This protein binds this small molecule.
Small molecule (SMILES): CCS(=O)(=O)Nc1ccc(Oc2ccc(F)cc2F)c(-c2cn(C)c(=O)c3cc(-c4cnc(C5CCC5)[nH]4)oc23)c1

Sequence of chain 1.A:
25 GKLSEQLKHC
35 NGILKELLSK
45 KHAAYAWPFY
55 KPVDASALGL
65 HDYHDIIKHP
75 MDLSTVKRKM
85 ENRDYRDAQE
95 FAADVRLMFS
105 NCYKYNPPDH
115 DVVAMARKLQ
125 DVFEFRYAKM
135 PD

Binding-site contacts:
Ligand atom OBD contacts residue CYS106 of chain 1.A at 3.6 Å.
Ligand atom CAP contacts residue LEU62 of chain 1.A at 3.6 Å (hydrophobic).
Ligand atom OAY contacts residue LEU62 of chain 1.A at 3.5 Å.
Ligand atom NAO contacts residue ASN110 of chain 1.A at 3.0 Å (h-bond).
Ligand atom CAR contacts residue TRP51 of chain 1.A at 3.4 Å (hydrophobic).
Ligand atom FBO contacts residue LEU62 of chain 1.A at 3.5 Å.
Ligand atom CBA contacts residue PRO52 of chain 1.A at 3.5 Å (hydrophobic).
Ligand atom CBH contacts residue HIS114 of chain 1.A at 3.7 Å.
Ligand atom NAO contacts residue LEU64 of chain 1.A at 3.6 Å.
Ligand atom OAY contacts residue VAL57 of chain 1.A at 3.5 Å.
Ligand atom NAM contacts residue HIS114 of chain 1.A at 3.4 Å (h-bond).
Ligand atom CBH contacts residue ASN110 of chain 1.A at 3.6 Å.
Ligand atom CBB contacts residue PRO52 of chain 1.A at 3.6 Å (hydrophobic).
Ligand atom CAL contacts residue HIS114 of chain 1.A at 3.8 Å.
Ligand atom CAL contacts residue LEU64 of chain 1.A at 3.6 Å (hydrophobic).
Ligand atom CAN contacts residue HIS114 of chain 1.A at 3.4 Å.
Ligand atom CBA contacts residue PRO56 of chain 1.A at 3.6 Å (hydrophobic).
Ligand atom CBB contacts residue TRP51 of chain 1.A at 3.7 Å (hydrophobic).
Ligand atom NAD contacts residue VAL57 of chain 1.A at 3.6 Å.
Ligand atom OAY contacts residue PRO56 of chain 1.A at 3.7 Å.
Ligand atom CAS contacts residue TRP51 of chain 1.A at 3.5 Å (hydrophobic).
Ligand atom NAO contacts residue HIS114 of chain 1.A at 3.6 Å.
Ligand atom CAK contacts residue LEU64 of chain 1.A at 3.5 Å (hydrophobic).
Ligand atom CBH contacts residue PRO111 of chain 1.A at 3.5 Å (hydrophobic).
Ligand atom CBC contacts residue VAL57 of chain 1.A at 3.5 Å (hydrophobic).
Ligand atom CAN contacts residue LEU64 of chain 1.A at 3.8 Å (hydrophobic).
Ligand atom CBJ contacts residue HIS114 of chain 1.A at 3.8 Å.
Ligand atom CBC contacts residue PHE53 of chain 1.A at 3.7 Å (hydrophobic).
Ligand atom CBK contacts residue HIS114 of chain 1.A at 3.7 Å.
Ligand atom NAM contacts residue LEU64 of chain 1.A at 3.8 Å.
Ligand atom CBE contacts residue HIS114 of chain 1.A at 3.7 Å.
Ligand atom FBN contacts residue ASP115 of chain 1.A at 3.6 Å.
Ligand atom CAI contacts residue VAL116 of chain 1.A at 3.8 Å (hydrophobic).
Ligand atom CBM contacts residue VAL116 of chain 1.A at 3.7 Å (hydrophobic).
Ligand atom CAK contacts residue ASN110 of chain 1.A at 3.8 Å.
Ligand atom CAI contacts residue ASN110 of chain 1.A at 3.3 Å.
Ligand atom CBA contacts residue LYS55 of chain 1.A at 3.4 Å.
Ligand atom OAY contacts residue ASP58 of chain 1.A at 2.9 Å (salt-bridge).
Ligand atom CAE contacts residue PRO52 of chain 1.A at 3.4 Å (hydrophobic).
Ligand atom OBD contacts residue ASN110 of chain 1.A at 3.2 Å (h-bond).